This small molecule binds to this protein.
Small molecule (SMILES): CC(=O)N[C@H]1[C@H](O[C@H]2[C@H](O)[C@@H](NC(C)=O)CO[C@@H]2CO)O[C@H](CO)[C@@H](O)[C@@H]1O

Sequence of chain 1.B:
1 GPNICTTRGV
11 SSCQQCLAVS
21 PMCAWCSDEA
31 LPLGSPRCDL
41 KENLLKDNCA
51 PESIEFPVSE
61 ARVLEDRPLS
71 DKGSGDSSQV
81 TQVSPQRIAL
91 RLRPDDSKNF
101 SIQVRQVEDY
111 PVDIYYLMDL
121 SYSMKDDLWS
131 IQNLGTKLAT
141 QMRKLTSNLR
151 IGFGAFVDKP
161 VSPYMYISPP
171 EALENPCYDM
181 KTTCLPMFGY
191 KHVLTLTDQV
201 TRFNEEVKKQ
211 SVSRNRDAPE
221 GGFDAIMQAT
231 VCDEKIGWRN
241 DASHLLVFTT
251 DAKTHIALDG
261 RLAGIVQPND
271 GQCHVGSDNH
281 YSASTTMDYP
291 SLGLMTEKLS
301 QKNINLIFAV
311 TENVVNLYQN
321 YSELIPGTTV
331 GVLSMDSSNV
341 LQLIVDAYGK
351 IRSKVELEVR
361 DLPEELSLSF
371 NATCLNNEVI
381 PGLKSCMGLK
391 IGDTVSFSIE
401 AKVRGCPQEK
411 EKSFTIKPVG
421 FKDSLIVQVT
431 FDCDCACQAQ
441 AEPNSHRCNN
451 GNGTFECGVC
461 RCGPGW

Binding-site contacts:
Ligand atom O7 contacts residue ASN371 of chain 1.B at 3.0 Å (h-bond).
Ligand atom O7 contacts residue SER398 of chain 1.B at 2.8 Å (h-bond).
Ligand atom C5 contacts residue ASN371 of chain 1.B at 3.7 Å.
Ligand atom C1 contacts residue PRO381 of chain 1.B at 4.5 Å (hydrophobic).
Ligand atom C8 contacts residue ILE399 of chain 1.B at 3.6 Å (hydrophobic).
Ligand atom O3 contacts residue GLU400 of chain 1.B at 4.3 Å.
Ligand atom O3 contacts residue ASN371 of chain 1.B at 4.5 Å.
Ligand atom C7 contacts residue ASN371 of chain 1.B at 3.1 Å.
Ligand atom C1 contacts residue ASN371 of chain 1.B at 1.7 Å.
Ligand atom C7 contacts residue SER398 of chain 1.B at 3.6 Å.
Ligand atom O5 contacts residue PRO381 of chain 1.B at 4.2 Å.
Ligand atom C3 contacts residue ASN371 of chain 1.B at 3.6 Å.
Ligand atom C2 contacts residue ASN371 of chain 1.B at 2.2 Å.
Ligand atom C8 contacts residue SER369 of chain 1.B at 3.7 Å.
Ligand atom N2 contacts residue ASN371 of chain 1.B at 2.8 Å (h-bond).
Ligand atom C4 contacts residue ASN371 of chain 1.B at 4.0 Å.
Ligand atom C8 contacts residue GLU400 of chain 1.B at 3.4 Å.
Ligand atom O5 contacts residue ASN371 of chain 1.B at 2.4 Å (h-bond).
Ligand atom C8 contacts residue SER398 of chain 1.B at 3.5 Å.
Ligand atom O6 contacts residue PRO381 of chain 1.B at 4.1 Å.
Ligand atom C8 contacts residue ASN371 of chain 1.B at 4.4 Å.